Binding-site contacts:
Ligand atom OAH contacts residue ILE230 of chain 1.A at 4.4 Å.
Ligand atom OAD contacts residue GLY91 of chain 1.A at 3.9 Å.
Ligand atom OAH contacts residue GLY93 of chain 1.A at 3.7 Å.
Ligand atom OAD contacts residue SER169 of chain 1.A at 2.4 Å (h-bond).
Ligand atom CAF contacts residue SER169 of chain 1.A at 2.9 Å.
Ligand atom CAA contacts residue MET278 of chain 1.A at 4.1 Å (hydrophobic).
Ligand atom CAC contacts residue GLY91 of chain 1.A at 4.3 Å.
Ligand atom OAD contacts residue ALA170 of chain 1.A at 2.7 Å (h-bond).
Ligand atom CAE contacts residue PHE94 of chain 1.A at 4.5 Å (hydrophobic).
Ligand atom CAF contacts residue ALA170 of chain 1.A at 4.3 Å (hydrophobic).
Ligand atom OAH contacts residue ALA170 of chain 1.A at 4.4 Å.
Ligand atom OAH contacts residue SER169 of chain 1.A at 2.8 Å (h-bond).
Ligand atom CAI contacts residue ALA170 of chain 1.A at 3.7 Å (hydrophobic).
Ligand atom CAA contacts residue TRP231 of chain 1.A at 3.6 Å (hydrophobic).
Ligand atom CAF contacts residue MET278 of chain 1.A at 3.8 Å (hydrophobic).
Ligand atom CAE contacts residue SER169 of chain 1.A at 3.7 Å.
Ligand atom CAE contacts residue ILE230 of chain 1.A at 4.3 Å (hydrophobic).
Ligand atom CAF contacts residue HIS306 of chain 1.A at 4.3 Å.
Ligand atom CAE contacts residue GLY203 of chain 1.A at 4.3 Å.
Ligand atom CAI contacts residue GLY92 of chain 1.A at 3.7 Å.
Ligand atom CAI contacts residue SER169 of chain 1.A at 1.9 Å.
Ligand atom OAD contacts residue GLY93 of chain 1.A at 2.8 Å (h-bond).
Ligand atom CAA contacts residue ILE230 of chain 1.A at 4.0 Å (hydrophobic).
Ligand atom CAA contacts residue GLY203 of chain 1.A at 3.8 Å.
Ligand atom CAC contacts residue GLY92 of chain 1.A at 3.2 Å.
Ligand atom CAI contacts residue HIS306 of chain 1.A at 3.7 Å.
Ligand atom CAE contacts residue GLY93 of chain 1.A at 3.8 Å.
Ligand atom CAC contacts residue HIS306 of chain 1.A at 4.2 Å.
Ligand atom CAC contacts residue SER169 of chain 1.A at 3.2 Å.
Ligand atom CAF contacts residue GLY93 of chain 1.A at 4.4 Å.
Ligand atom CAE contacts residue ALA170 of chain 1.A at 3.8 Å (hydrophobic).
Ligand atom CAA contacts residue PHE94 of chain 1.A at 4.0 Å (hydrophobic).
Ligand atom CAI contacts residue GLY93 of chain 1.A at 3.5 Å.
Ligand atom CAC contacts residue GLY93 of chain 1.A at 3.5 Å.
Ligand atom OAH contacts residue HIS306 of chain 1.A at 4.1 Å.
Ligand atom OAD contacts residue GLY92 of chain 1.A at 3.0 Å (h-bond).

This protein binds this small molecule.
Small molecule (SMILES): CCCOC(C)=O

Sequence of chain 1.A:
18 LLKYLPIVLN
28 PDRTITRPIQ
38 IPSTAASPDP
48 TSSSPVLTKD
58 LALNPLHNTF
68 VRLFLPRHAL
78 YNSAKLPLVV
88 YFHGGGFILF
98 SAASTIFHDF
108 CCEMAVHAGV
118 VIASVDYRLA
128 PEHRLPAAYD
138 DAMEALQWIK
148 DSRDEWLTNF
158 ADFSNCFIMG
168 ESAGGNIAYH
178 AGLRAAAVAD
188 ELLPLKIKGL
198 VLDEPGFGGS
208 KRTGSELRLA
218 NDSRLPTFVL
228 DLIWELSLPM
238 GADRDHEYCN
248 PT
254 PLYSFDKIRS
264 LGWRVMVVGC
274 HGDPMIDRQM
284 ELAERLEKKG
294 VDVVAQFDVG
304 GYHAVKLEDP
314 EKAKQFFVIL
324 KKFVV